Binding-site contacts:
Ligand atom S1 contacts residue HIS70 of chain 1.D at 4.0 Å.
Ligand atom O1 contacts residue GLY92 of chain 1.D at 3.8 Å.
Ligand atom O2 contacts residue NAD1 of chain 1.O at 3.5 Å.
Ligand atom S1 contacts residue TRP311 of chain 1.D at 4.3 Å.
Ligand atom C4 contacts residue TRP311 of chain 1.D at 3.7 Å (hydrophobic).
Ligand atom O1 contacts residue ARG90 of chain 1.D at 3.7 Å.
Ligand atom C2 contacts residue HIS308 of chain 1.D at 3.7 Å.
Ligand atom O1 contacts residue ARG259 of chain 1.D at 2.8 Å (salt-bridge).
Ligand atom C5 contacts residue GLY92 of chain 1.D at 4.0 Å.
Ligand atom C5 contacts residue TYR69 of chain 1.D at 4.0 Å (hydrophobic).
Ligand atom C3 contacts residue HIS70 of chain 1.D at 4.5 Å.
Ligand atom C5 contacts residue HIS70 of chain 1.D at 3.4 Å.
Ligand atom C1 contacts residue ARG259 of chain 1.D at 3.5 Å.
Ligand atom O5 contacts residue NAD1 of chain 1.O at 3.0 Å.
Ligand atom O5 contacts residue ARG259 of chain 1.D at 2.8 Å (salt-bridge).
Ligand atom O2 contacts residue GLY92 of chain 1.D at 3.4 Å.
Ligand atom C3 contacts residue TRP311 of chain 1.D at 3.7 Å (hydrophobic).
Ligand atom C1 contacts residue GLY94 of chain 1.D at 3.6 Å.
Ligand atom C5 contacts residue ARG90 of chain 1.D at 3.6 Å.
Ligand atom C4 contacts residue ILE91 of chain 1.D at 4.4 Å (hydrophobic).
Ligand atom C4 contacts residue NAD1 of chain 1.O at 4.4 Å.
Ligand atom C1 contacts residue NAD1 of chain 1.O at 3.9 Å.
Ligand atom O2 contacts residue GLY94 of chain 1.D at 4.0 Å.
Ligand atom C3 contacts residue NAD1 of chain 1.O at 3.5 Å.
Ligand atom C1 contacts residue ARG90 of chain 1.D at 4.4 Å.
Ligand atom S1 contacts residue TYR69 of chain 1.D at 4.3 Å.
Ligand atom C1 contacts residue SER93 of chain 1.D at 3.2 Å.
Ligand atom S1 contacts residue GLY92 of chain 1.D at 4.3 Å.
Ligand atom O1 contacts residue NAD1 of chain 1.O at 4.2 Å.
Ligand atom O2 contacts residue SER93 of chain 1.D at 2.8 Å (h-bond).
Ligand atom S1 contacts residue ILE91 of chain 1.D at 3.4 Å (h-bond).
Ligand atom C2 contacts residue ARG259 of chain 1.D at 3.3 Å.
Ligand atom O1 contacts residue GLY94 of chain 1.D at 2.5 Å (h-bond).
Ligand atom C3 contacts residue HIS308 of chain 1.D at 3.5 Å.
Ligand atom C2 contacts residue NAD1 of chain 1.O at 3.4 Å.
Ligand atom O1 contacts residue SER93 of chain 1.D at 2.9 Å (h-bond).
Ligand atom C4 contacts residue GLY92 of chain 1.D at 4.1 Å.
Ligand atom O5 contacts residue HIS308 of chain 1.D at 3.1 Å (h-bond).
Ligand atom C5 contacts residue ILE91 of chain 1.D at 2.8 Å (hydrophobic).
Ligand atom C1 contacts residue GLY92 of chain 1.D at 3.9 Å.

Sequence of chain 1.D:
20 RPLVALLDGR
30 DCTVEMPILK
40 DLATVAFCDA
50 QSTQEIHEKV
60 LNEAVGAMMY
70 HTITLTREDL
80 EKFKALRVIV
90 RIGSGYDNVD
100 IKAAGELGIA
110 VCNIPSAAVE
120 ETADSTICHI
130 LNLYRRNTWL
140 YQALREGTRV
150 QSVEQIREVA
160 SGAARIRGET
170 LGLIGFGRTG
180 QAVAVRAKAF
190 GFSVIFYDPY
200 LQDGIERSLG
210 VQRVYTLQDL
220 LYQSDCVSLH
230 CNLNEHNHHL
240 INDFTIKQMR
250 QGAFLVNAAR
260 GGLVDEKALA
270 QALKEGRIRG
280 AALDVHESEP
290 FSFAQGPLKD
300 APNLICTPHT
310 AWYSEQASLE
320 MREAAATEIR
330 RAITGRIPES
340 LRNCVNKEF

A protein and the small-molecule ligand that binds it are described below.
Small molecule (SMILES): CSCCC(=O)C(=O)O